Binding-site contacts:
Ligand atom O5 contacts residue GLU221 of chain 1.B at 3.1 Å (salt-bridge).
Ligand atom O4 contacts residue ASP86 of chain 1.B at 2.6 Å (salt-bridge).
Ligand atom C3 contacts residue ASN138 of chain 1.B at 4.1 Å.
Ligand atom O3 contacts residue GLY106 of chain 1.B at 2.9 Å (h-bond).
Ligand atom C4 contacts residue GLY105 of chain 1.B at 4.0 Å.
Ligand atom C4 contacts residue ASP86 of chain 1.B at 3.4 Å.
Ligand atom C5 contacts residue ASP86 of chain 1.B at 4.0 Å.
Ligand atom C3 contacts residue GLY106 of chain 1.B at 3.9 Å.
Ligand atom C4 contacts residue GLY106 of chain 1.B at 3.6 Å.
Ligand atom C1 contacts residue GLU221 of chain 1.B at 3.6 Å.
Ligand atom O2 contacts residue PHE132 of chain 1.B at 3.7 Å.
Ligand atom O3 contacts residue GLY105 of chain 1.B at 3.7 Å.
Ligand atom C6 contacts residue PHE132 of chain 1.B at 3.4 Å (hydrophobic).
Ligand atom C6 contacts residue ALA85 of chain 1.B at 3.8 Å (hydrophobic).
Ligand atom C7 contacts residue GLN222 of chain 1.B at 3.1 Å.
Ligand atom C3 contacts residue GLU221 of chain 1.B at 3.8 Å.
Ligand atom O6 contacts residue GLY220 of chain 1.B at 3.2 Å (h-bond).
Ligand atom O2 contacts residue ASP136 of chain 1.B at 3.8 Å.
Ligand atom O6 contacts residue ASP136 of chain 1.B at 3.6 Å.
Ligand atom O2 contacts residue GLY105 of chain 1.B at 3.8 Å.
Ligand atom C6 contacts residue ASP86 of chain 1.B at 3.5 Å.
Ligand atom O4 contacts residue ASN138 of chain 1.B at 3.0 Å (h-bond).
Ligand atom C2 contacts residue PHE132 of chain 1.B at 3.8 Å (hydrophobic).
Ligand atom O1 contacts residue GLN222 of chain 1.B at 3.6 Å.
Ligand atom O6 contacts residue GLU221 of chain 1.B at 3.1 Å (salt-bridge).
Ligand atom O1 contacts residue GLU221 of chain 1.B at 3.6 Å.
Ligand atom C5 contacts residue PHE132 of chain 1.B at 3.5 Å (hydrophobic).
Ligand atom O4 contacts residue GLY106 of chain 1.B at 3.3 Å (h-bond).
Ligand atom O6 contacts residue ALA85 of chain 1.B at 3.6 Å.
Ligand atom O6 contacts residue ASP86 of chain 1.B at 2.8 Å (salt-bridge).
Ligand atom O2 contacts residue SER137 of chain 1.B at 2.8 Å (h-bond).
Ligand atom O4 contacts residue GLU221 of chain 1.B at 4.0 Å.
Ligand atom C6 contacts residue GLU221 of chain 1.B at 4.0 Å.
Ligand atom O4 contacts residue PHE132 of chain 1.B at 3.3 Å.
Ligand atom O2 contacts residue GLY220 of chain 1.B at 3.7 Å.
Ligand atom C2 contacts residue SER137 of chain 1.B at 4.0 Å.
Ligand atom O6 contacts residue GLN222 of chain 1.B at 3.1 Å (h-bond).
Ligand atom C6 contacts residue GLN222 of chain 1.B at 3.8 Å.
Ligand atom C4 contacts residue ASN138 of chain 1.B at 4.1 Å.
Ligand atom O3 contacts residue SER137 of chain 1.B at 4.0 Å.

The protein below binds the small molecule below.
Small molecule (SMILES): CO[C@H]1O[C@H](CO)[C@@H](O)[C@H](O[C@H]2O[C@H](CO)[C@@H](O)[C@H](O)[C@@H]2O)[C@@H]1O

Sequence of chain 1.B:
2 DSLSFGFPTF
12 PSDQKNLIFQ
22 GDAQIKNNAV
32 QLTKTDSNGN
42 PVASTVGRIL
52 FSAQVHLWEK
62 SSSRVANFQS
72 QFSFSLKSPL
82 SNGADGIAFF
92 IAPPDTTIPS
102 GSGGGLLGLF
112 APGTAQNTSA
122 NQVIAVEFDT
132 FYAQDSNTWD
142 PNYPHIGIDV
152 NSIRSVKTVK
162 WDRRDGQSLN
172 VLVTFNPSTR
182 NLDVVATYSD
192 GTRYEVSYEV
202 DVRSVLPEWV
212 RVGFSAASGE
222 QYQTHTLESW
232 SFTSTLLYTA